A small-molecule ligand and the protein it binds are described below.
Small molecule (SMILES): Oc1cc(Cl)ccc1Oc1ccc(Cl)cc1Cl

Sequence of chain 1.B:
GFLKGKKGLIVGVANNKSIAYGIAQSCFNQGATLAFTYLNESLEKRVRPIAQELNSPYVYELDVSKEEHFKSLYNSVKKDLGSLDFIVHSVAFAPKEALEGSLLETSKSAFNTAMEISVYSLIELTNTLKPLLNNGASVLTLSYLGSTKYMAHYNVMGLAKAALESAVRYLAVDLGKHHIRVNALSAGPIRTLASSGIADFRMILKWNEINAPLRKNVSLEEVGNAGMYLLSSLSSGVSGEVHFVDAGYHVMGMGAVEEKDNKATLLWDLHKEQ

Binding-site contacts:
Ligand atom C12 contacts residue MET158 of chain 1.B at 4.0 Å (hydrophobic).
Ligand atom C10 contacts residue PHE94 of chain 1.B at 4.0 Å (hydrophobic).
Ligand atom CL16 contacts residue NAD1 of chain 1.G at 3.5 Å.
Ligand atom C13 contacts residue ILE199 of chain 1.B at 3.9 Å (hydrophobic).
Ligand atom C11 contacts residue LEU100 of chain 1.B at 4.1 Å (hydrophobic).
Ligand atom CL15 contacts residue PHE94 of chain 1.B at 3.9 Å.
Ligand atom CL15 contacts residue LEU100 of chain 1.B at 3.9 Å.
Ligand atom CL16 contacts residue ALA195 of chain 1.B at 3.2 Å.
Ligand atom C1 contacts residue NAD1 of chain 1.G at 3.5 Å.
Ligand atom C11 contacts residue MET158 of chain 1.B at 4.0 Å (hydrophobic).
Ligand atom C3 contacts residue SER196 of chain 1.B at 4.2 Å.
Ligand atom CL14 contacts residue PHE202 of chain 1.B at 3.8 Å.
Ligand atom O17 contacts residue LYS162 of chain 1.B at 3.8 Å.
Ligand atom C9 contacts residue ALA195 of chain 1.B at 3.5 Å (hydrophobic).
Ligand atom CL14 contacts residue NAD1 of chain 1.G at 3.7 Å.
Ligand atom CL14 contacts residue PRO190 of chain 1.B at 4.2 Å.
Ligand atom C12 contacts residue LEU100 of chain 1.B at 3.4 Å (hydrophobic).
Ligand atom C10 contacts residue ALA195 of chain 1.B at 3.9 Å (hydrophobic).
Ligand atom C1 contacts residue TYR145 of chain 1.B at 3.9 Å (hydrophobic).
Ligand atom C4 contacts residue NAD1 of chain 1.G at 3.6 Å.
Ligand atom C3 contacts residue NAD1 of chain 1.G at 3.3 Å.
Ligand atom C12 contacts residue ILE199 of chain 1.B at 4.1 Å (hydrophobic).
Ligand atom C8 contacts residue NAD1 of chain 1.G at 4.0 Å.
Ligand atom O17 contacts residue NAD1 of chain 1.G at 2.4 Å (h-bond).
Ligand atom C5 contacts residue NAD1 of chain 1.G at 3.4 Å.
Ligand atom CL15 contacts residue ALA95 of chain 1.B at 3.2 Å.
Ligand atom CL14 contacts residue TYR145 of chain 1.B at 3.3 Å.
Ligand atom C4 contacts residue ILE199 of chain 1.B at 3.9 Å (hydrophobic).
Ligand atom C3 contacts residue PHE202 of chain 1.B at 3.8 Å (hydrophobic).
Ligand atom C2 contacts residue NAD1 of chain 1.G at 3.5 Å.
Ligand atom CL16 contacts residue ALA93 of chain 1.B at 3.3 Å.
Ligand atom C8 contacts residue ALA195 of chain 1.B at 4.1 Å (hydrophobic).
Ligand atom C9 contacts residue ALA93 of chain 1.B at 3.6 Å (hydrophobic).
Ligand atom C6 contacts residue TYR155 of chain 1.B at 3.2 Å (hydrophobic).
Ligand atom C1 contacts residue TYR155 of chain 1.B at 3.3 Å (hydrophobic).
Ligand atom C6 contacts residue NAD1 of chain 1.G at 3.3 Å.
Ligand atom C3 contacts residue ILE199 of chain 1.B at 4.0 Å (hydrophobic).
Ligand atom C10 contacts residue ALA93 of chain 1.B at 3.3 Å (hydrophobic).
Ligand atom O17 contacts residue TYR155 of chain 1.B at 2.4 Å (h-bond).
Ligand atom O7 contacts residue NAD1 of chain 1.G at 3.1 Å.